This small molecule binds to this protein.
Small molecule (SMILES): CC(C)CCC[C@@H](C)[C@H]1CC[C@H]2[C@@H]3CC=C4C[C@@H](OC(=O)CCC(=O)O)CC[C@]4(C)[C@H]3CC[C@]12C

Binding-site contacts:
Ligand atom CAA contacts residue GLY271 of chain 1.A at 4.4 Å.
Ligand atom CAB contacts residue PHE128 of chain 1.B at 4.1 Å (hydrophobic).
Ligand atom CBA contacts residue VAL275 of chain 1.A at 4.0 Å (hydrophobic).
Ligand atom CAC contacts residue LEU120 of chain 1.B at 4.1 Å (hydrophobic).
Ligand atom CAB contacts residue ALA110 of chain 1.B at 4.2 Å (hydrophobic).
Ligand atom CAB contacts residue ALA109 of chain 1.B at 4.1 Å (hydrophobic).
Ligand atom CAK contacts residue TYR114 of chain 1.B at 3.6 Å (hydrophobic).
Ligand atom CBA contacts residue GLY271 of chain 1.A at 4.5 Å.
Ligand atom CAI contacts residue TYR114 of chain 1.B at 3.4 Å (hydrophobic).
Ligand atom CAB contacts residue CYS106 of chain 1.B at 4.2 Å (hydrophobic).
Ligand atom CAZ contacts residue TYR114 of chain 1.B at 4.4 Å (hydrophobic).
Ligand atom CAJ contacts residue LEU120 of chain 1.B at 4.3 Å (hydrophobic).
Ligand atom CAA contacts residue CYS106 of chain 1.B at 4.4 Å (hydrophobic).
Ligand atom CAU contacts residue HIS278 of chain 1.A at 4.3 Å.
Ligand atom CAJ contacts residue ALA110 of chain 1.B at 4.1 Å (hydrophobic).
Ligand atom CAP contacts residue ALA110 of chain 1.B at 4.0 Å (hydrophobic).
Ligand atom CAC contacts residue HIS278 of chain 1.A at 4.1 Å.
Ligand atom CBA contacts residue PHE128 of chain 1.B at 4.1 Å (hydrophobic).
Ligand atom CAE contacts residue TYR113 of chain 1.B at 3.5 Å (hydrophobic).
Ligand atom CAN contacts residue VAL275 of chain 1.A at 3.5 Å (hydrophobic).
Ligand atom CAN contacts residue LEU120 of chain 1.B at 3.9 Å (hydrophobic).

Sequence of chain 1.A:
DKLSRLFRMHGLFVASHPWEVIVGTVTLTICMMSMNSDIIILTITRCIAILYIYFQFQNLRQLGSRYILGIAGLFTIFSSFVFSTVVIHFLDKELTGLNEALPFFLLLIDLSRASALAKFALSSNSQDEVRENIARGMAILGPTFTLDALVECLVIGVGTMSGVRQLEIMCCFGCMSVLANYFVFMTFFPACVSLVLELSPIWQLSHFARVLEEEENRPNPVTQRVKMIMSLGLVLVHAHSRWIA

Sequence of chain 1.B:
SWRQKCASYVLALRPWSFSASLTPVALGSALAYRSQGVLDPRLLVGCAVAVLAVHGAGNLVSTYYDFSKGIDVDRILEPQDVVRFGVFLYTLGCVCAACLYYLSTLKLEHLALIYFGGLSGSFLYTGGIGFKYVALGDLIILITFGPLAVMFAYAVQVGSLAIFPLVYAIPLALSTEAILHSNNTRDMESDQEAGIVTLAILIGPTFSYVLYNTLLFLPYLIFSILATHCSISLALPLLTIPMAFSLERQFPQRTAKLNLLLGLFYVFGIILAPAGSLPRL